Binding-site contacts:
Ligand atom C4 contacts residue PHE256 of chain 1.D at 3.7 Å (hydrophobic).
Ligand atom N7 contacts residue PHE256 of chain 1.D at 3.7 Å.
Ligand atom C5 contacts residue ILE200 of chain 1.D at 3.6 Å (hydrophobic).
Ligand atom N1 contacts residue ASP226 of chain 1.D at 3.5 Å.
Ligand atom O3' contacts residue LEU204 of chain 1.D at 3.3 Å.
Ligand atom O2' contacts residue PHE145 of chain 1.D at 3.7 Å.
Ligand atom N7 contacts residue TYR363 of chain 1.D at 2.7 Å (h-bond).
Ligand atom O2' contacts residue GLN147 of chain 1.D at 2.8 Å (h-bond).
Ligand atom O3' contacts residue ASP199 of chain 1.D at 2.7 Å (salt-bridge).
Ligand atom O4' contacts residue PHE256 of chain 1.D at 3.5 Å.
Ligand atom N6 contacts residue LEU227 of chain 1.D at 3.7 Å.
Ligand atom C1' contacts residue ASP199 of chain 1.D at 3.5 Å.
Ligand atom O3' contacts residue ASP179 of chain 1.D at 2.9 Å (salt-bridge).
Ligand atom C5' contacts residue ASP179 of chain 1.D at 3.6 Å.
Ligand atom C5 contacts residue PHE256 of chain 1.D at 3.5 Å (hydrophobic).
Ligand atom C2 contacts residue PHE225 of chain 1.D at 3.2 Å (hydrophobic).
Ligand atom C2 contacts residue LEU227 of chain 1.D at 3.6 Å (hydrophobic).
Ligand atom CS contacts residue PRO247 of chain 1.D at 3.6 Å (hydrophobic).
Ligand atom S5' contacts residue ASP146 of chain 1.D at 3.4 Å (salt-bridge).
Ligand atom N6 contacts residue LEU362 of chain 1.D at 3.7 Å.
Ligand atom C2 contacts residue ILE200 of chain 1.D at 3.4 Å (hydrophobic).
Ligand atom C5' contacts residue ASP245 of chain 1.D at 3.4 Å.
Ligand atom C4 contacts residue ILE200 of chain 1.D at 3.5 Å (hydrophobic).
Ligand atom C3' contacts residue ASP199 of chain 1.D at 3.5 Å.
Ligand atom N6 contacts residue ASP226 of chain 1.D at 2.9 Å (salt-bridge).
Ligand atom C6 contacts residue LEU227 of chain 1.D at 3.7 Å (hydrophobic).
Ligand atom N3 contacts residue ILE200 of chain 1.D at 3.2 Å (h-bond).
Ligand atom N9 contacts residue ILE200 of chain 1.D at 3.7 Å.
Ligand atom C8 contacts residue PHE145 of chain 1.D at 3.3 Å (hydrophobic).
Ligand atom C2' contacts residue ASP199 of chain 1.D at 3.6 Å.
Ligand atom C2' contacts residue PHE145 of chain 1.D at 3.7 Å (hydrophobic).
Ligand atom N6 contacts residue ARG228 of chain 1.D at 3.7 Å.
Ligand atom O2' contacts residue ASP199 of chain 1.D at 2.6 Å (salt-bridge).
Ligand atom S5' contacts residue N4P1 of chain 1.V at 3.3 Å.
Ligand atom C8 contacts residue TYR363 of chain 1.D at 3.5 Å (hydrophobic).
Ligand atom CS contacts residue N4P1 of chain 1.V at 3.7 Å.
Ligand atom N1 contacts residue PHE225 of chain 1.D at 3.5 Å (h-bond).
Ligand atom S5' contacts residue PHE145 of chain 1.D at 3.7 Å.
Ligand atom N1 contacts residue LEU227 of chain 1.D at 2.8 Å (h-bond).
Ligand atom O3' contacts residue ASP178 of chain 1.D at 3.5 Å (salt-bridge).

Sequence of chain 1.D:
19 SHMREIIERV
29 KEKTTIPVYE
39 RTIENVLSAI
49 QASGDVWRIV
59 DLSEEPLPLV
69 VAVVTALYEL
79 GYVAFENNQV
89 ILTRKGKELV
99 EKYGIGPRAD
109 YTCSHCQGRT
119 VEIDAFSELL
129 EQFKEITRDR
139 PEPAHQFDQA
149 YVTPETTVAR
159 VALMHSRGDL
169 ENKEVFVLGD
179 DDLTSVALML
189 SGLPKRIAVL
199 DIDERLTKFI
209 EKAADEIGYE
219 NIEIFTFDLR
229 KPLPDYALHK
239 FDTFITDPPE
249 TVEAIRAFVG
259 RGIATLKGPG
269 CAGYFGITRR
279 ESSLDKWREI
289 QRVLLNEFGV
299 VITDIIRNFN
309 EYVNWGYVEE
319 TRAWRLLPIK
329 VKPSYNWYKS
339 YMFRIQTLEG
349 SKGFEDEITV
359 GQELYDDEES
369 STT

A protein and the small-molecule ligand that binds it are described below.
Small molecule (SMILES): CSC[C@H]1O[C@@H](n2cnc3c(N)ncnc32)[C@H](O)[C@@H]1O